Sequence of chain 3.A:
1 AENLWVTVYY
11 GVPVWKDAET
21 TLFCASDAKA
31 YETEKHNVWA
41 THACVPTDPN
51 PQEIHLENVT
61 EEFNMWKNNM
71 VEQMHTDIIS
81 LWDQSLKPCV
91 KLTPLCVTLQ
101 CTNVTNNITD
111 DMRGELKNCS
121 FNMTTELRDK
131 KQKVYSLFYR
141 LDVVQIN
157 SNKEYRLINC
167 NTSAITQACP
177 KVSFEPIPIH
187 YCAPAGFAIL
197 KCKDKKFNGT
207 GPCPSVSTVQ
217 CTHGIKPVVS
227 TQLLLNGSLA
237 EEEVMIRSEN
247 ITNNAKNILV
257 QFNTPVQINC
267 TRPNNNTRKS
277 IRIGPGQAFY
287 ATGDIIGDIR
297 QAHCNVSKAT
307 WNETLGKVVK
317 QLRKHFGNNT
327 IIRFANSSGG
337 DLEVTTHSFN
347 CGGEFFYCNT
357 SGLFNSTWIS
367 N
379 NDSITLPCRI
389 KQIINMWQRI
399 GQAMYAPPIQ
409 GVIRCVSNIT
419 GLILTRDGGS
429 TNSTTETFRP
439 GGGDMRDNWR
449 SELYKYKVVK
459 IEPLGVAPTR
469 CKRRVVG

The protein below binds the small molecule below.
Small molecule (SMILES): CC(=O)N[C@H]1[C@H](O[C@H]2[C@H](O)[C@@H](NC(C)=O)CO[C@@H]2CO)O[C@H](CO)[C@@H](O)[C@@H]1O

Binding-site contacts:
Ligand atom C5 contacts residue ASN167 of chain 2.A at 3.7 Å.
Ligand atom O5 contacts residue ARG162 of chain 2.A at 3.0 Å (salt-bridge).
Ligand atom C7 contacts residue ARG278 of chain 3.A at 3.7 Å.
Ligand atom N2 contacts residue ASN167 of chain 2.A at 2.8 Å (h-bond).
Ligand atom O6 contacts residue ARG162 of chain 2.A at 3.5 Å (salt-bridge).
Ligand atom C8 contacts residue ASN167 of chain 2.A at 3.5 Å.
Ligand atom C2 contacts residue ASN167 of chain 2.A at 2.4 Å.
Ligand atom C1 contacts residue ARG162 of chain 2.A at 3.8 Å.
Ligand atom C1 contacts residue ASN167 of chain 2.A at 1.4 Å.
Ligand atom O6 contacts residue VAL144 of chain 2.A at 3.8 Å.
Ligand atom C7 contacts residue ASN167 of chain 2.A at 3.4 Å.
Ligand atom C6 contacts residue ARG162 of chain 2.A at 3.9 Å.
Ligand atom C5 contacts residue ARG162 of chain 2.A at 4.1 Å.
Ligand atom O5 contacts residue ASN167 of chain 2.A at 2.4 Å (h-bond).
Ligand atom C8 contacts residue ARG278 of chain 3.A at 3.5 Å.
Ligand atom O7 contacts residue ASN167 of chain 2.A at 4.0 Å.
Ligand atom C6 contacts residue VAL144 of chain 2.A at 4.3 Å (hydrophobic).
Ligand atom O7 contacts residue ARG278 of chain 3.A at 3.5 Å (salt-bridge).
Ligand atom C3 contacts residue ASN167 of chain 2.A at 3.8 Å.
Ligand atom C1 contacts residue THR168 of chain 2.A at 4.0 Å.
Ligand atom C4 contacts residue ASN167 of chain 2.A at 4.2 Å.

Sequence of chain 2.A:
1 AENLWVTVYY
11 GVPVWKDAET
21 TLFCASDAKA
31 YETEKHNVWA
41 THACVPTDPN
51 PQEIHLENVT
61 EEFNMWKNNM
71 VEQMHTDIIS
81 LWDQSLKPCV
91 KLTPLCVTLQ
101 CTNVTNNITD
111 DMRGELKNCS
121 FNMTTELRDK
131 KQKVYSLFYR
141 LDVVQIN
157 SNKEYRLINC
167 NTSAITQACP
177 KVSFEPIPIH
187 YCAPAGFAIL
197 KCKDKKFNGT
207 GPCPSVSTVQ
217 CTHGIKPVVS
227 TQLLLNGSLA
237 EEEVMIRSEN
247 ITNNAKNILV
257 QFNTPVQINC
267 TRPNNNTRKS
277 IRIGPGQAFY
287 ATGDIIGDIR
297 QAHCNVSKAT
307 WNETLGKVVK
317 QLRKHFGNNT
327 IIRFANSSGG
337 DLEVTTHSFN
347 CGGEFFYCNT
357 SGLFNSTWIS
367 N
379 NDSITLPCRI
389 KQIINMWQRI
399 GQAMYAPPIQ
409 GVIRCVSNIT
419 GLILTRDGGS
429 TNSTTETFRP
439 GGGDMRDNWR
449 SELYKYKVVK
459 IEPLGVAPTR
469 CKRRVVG